The small molecule below binds the protein below.
Small molecule (SMILES): CSCC[C@H](NC(C)=O)C(=O)N[C@@H](CCC(=O)O)C(=O)N[C@@H](CCC(=O)O)C(=O)N[C@H](C(=O)N[C@@H](CC(=O)O)C(=O)O)C(C)C

Binding-site contacts:
Ligand atom C contacts residue ARG84 of chain 1.A at 3.7 Å.
Ligand atom OD1 contacts residue LYS80 of chain 1.A at 2.6 Å (salt-bridge).
Ligand atom N contacts residue ARG84 of chain 1.A at 3.5 Å (salt-bridge).
Ligand atom CG1 contacts residue TYR15 of chain 1.A at 3.7 Å (hydrophobic).
Ligand atom O contacts residue ARG84 of chain 1.A at 2.7 Å (salt-bridge).
Ligand atom N contacts residue TYR15 of chain 1.A at 3.3 Å (h-bond).
Ligand atom C contacts residue LYS8 of chain 1.A at 3.4 Å.
Ligand atom OD2 contacts residue GLN77 of chain 1.A at 2.9 Å (h-bond).
Ligand atom N contacts residue GLU50 of chain 1.A at 3.0 Å (salt-bridge).
Ligand atom CD contacts residue ASN87 of chain 1.A at 3.6 Å.
Ligand atom OE1 contacts residue ARG84 of chain 1.A at 2.8 Å (salt-bridge).
Ligand atom CG contacts residue LYS80 of chain 1.A at 3.4 Å.
Ligand atom CB contacts residue ASN43 of chain 1.A at 3.4 Å.
Ligand atom CB contacts residue THR39 of chain 1.A at 3.4 Å.
Ligand atom OXT contacts residue LYS8 of chain 1.A at 2.7 Å (salt-bridge).
Ligand atom OE2 contacts residue ASN87 of chain 1.A at 3.0 Å (h-bond).
Ligand atom O contacts residue ASN12 of chain 1.A at 3.0 Å (h-bond).
Ligand atom CE contacts residue TYR15 of chain 1.A at 3.4 Å (hydrophobic).
Ligand atom O contacts residue ASN43 of chain 1.A at 2.8 Å (h-bond).
Ligand atom CB contacts residue TYR15 of chain 1.A at 3.4 Å (hydrophobic).
Ligand atom SD contacts residue LYS18 of chain 1.A at 3.5 Å (salt-bridge).
Ligand atom CG contacts residue GLN77 of chain 1.A at 3.7 Å.
Ligand atom CA contacts residue GLU50 of chain 1.A at 3.3 Å.
Ligand atom CD contacts residue ARG84 of chain 1.A at 3.7 Å.
Ligand atom O contacts residue TYR15 of chain 1.A at 2.7 Å (h-bond).
Ligand atom CG1 contacts residue ASN43 of chain 1.A at 3.7 Å.
Ligand atom N contacts residue ASN43 of chain 1.A at 3.0 Å (h-bond).
Ligand atom CA contacts residue ASN43 of chain 1.A at 3.4 Å.
Ligand atom CB contacts residue ARG84 of chain 1.A at 3.7 Å.
Ligand atom C contacts residue GLU50 of chain 1.A at 3.6 Å.
Ligand atom CG1 contacts residue TYR27 of chain 1.A at 3.7 Å (hydrophobic).
Ligand atom OD2 contacts residue LYS80 of chain 1.A at 3.7 Å.
Ligand atom C contacts residue ASN43 of chain 1.A at 3.7 Å.
Ligand atom O contacts residue LYS8 of chain 1.A at 3.2 Å.
Ligand atom C contacts residue TYR15 of chain 1.A at 3.4 Å (hydrophobic).
Ligand atom OE1 contacts residue ASN87 of chain 1.A at 3.5 Å (h-bond).
Ligand atom CA contacts residue TYR15 of chain 1.A at 3.6 Å (hydrophobic).
Ligand atom CG2 contacts residue ASN12 of chain 1.A at 3.5 Å.
Ligand atom CB contacts residue ASN12 of chain 1.A at 3.6 Å.
Ligand atom CG contacts residue PHE49 of chain 1.A at 3.5 Å (hydrophobic).

Sequence of chain 1.A:
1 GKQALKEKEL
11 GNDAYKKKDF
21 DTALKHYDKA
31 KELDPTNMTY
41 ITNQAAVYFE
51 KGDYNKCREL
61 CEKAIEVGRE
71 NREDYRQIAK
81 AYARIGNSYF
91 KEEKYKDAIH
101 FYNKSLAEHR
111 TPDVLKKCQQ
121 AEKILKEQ